This small molecule binds to this protein.
Small molecule (SMILES): CC(=O)N[C@H]1[C@H](O[C@H]2[C@H](O)[C@@H](NC(C)=O)CO[C@@H]2CO)O[C@H](CO)[C@@H](O)[C@@H]1O

Binding-site contacts:
Ligand atom O5 contacts residue ASN271 of chain 1.X at 1.8 Å (h-bond).
Ligand atom C1 contacts residue ASN271 of chain 1.X at 1.4 Å.
Ligand atom C6 contacts residue ASN271 of chain 1.X at 4.0 Å.
Ligand atom C6 contacts residue ILE292 of chain 1.X at 3.7 Å (hydrophobic).
Ligand atom C4 contacts residue ASN271 of chain 1.X at 4.0 Å.
Ligand atom C3 contacts residue ASN271 of chain 1.X at 3.9 Å.
Ligand atom C2 contacts residue ASN271 of chain 1.X at 2.8 Å.
Ligand atom C7 contacts residue ASN271 of chain 1.X at 4.2 Å.
Ligand atom N2 contacts residue ASN271 of chain 1.X at 3.5 Å (h-bond).
Ligand atom O5 contacts residue ILE292 of chain 1.X at 4.4 Å.
Ligand atom C8 contacts residue VAL410 of chain 1.X at 4.1 Å (hydrophobic).
Ligand atom O7 contacts residue ASN271 of chain 1.X at 4.3 Å.
Ligand atom C5 contacts residue ASN271 of chain 1.X at 3.1 Å.
Ligand atom O6 contacts residue ILE292 of chain 1.X at 4.4 Å.

Sequence of chain 1.X:
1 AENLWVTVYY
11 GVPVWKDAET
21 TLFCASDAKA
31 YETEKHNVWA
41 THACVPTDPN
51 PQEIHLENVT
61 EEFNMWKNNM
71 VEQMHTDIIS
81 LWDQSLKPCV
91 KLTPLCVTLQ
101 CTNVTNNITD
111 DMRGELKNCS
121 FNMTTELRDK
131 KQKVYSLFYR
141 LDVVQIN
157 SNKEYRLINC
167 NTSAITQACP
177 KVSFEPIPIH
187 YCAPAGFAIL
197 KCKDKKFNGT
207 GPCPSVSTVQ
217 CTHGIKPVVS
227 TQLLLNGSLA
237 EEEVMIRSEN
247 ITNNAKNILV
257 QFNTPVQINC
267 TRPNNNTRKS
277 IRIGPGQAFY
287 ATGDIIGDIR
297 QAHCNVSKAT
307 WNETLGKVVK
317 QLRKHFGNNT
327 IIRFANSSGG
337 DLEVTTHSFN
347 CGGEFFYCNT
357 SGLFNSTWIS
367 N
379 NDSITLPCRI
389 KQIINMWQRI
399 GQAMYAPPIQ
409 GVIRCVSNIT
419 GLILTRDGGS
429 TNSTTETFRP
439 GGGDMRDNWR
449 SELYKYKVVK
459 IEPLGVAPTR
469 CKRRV